Binding-site contacts:
Ligand atom O6 contacts residue SER96 of chain 1.H at 3.6 Å.
Ligand atom C5 contacts residue ASN95 of chain 1.H at 4.4 Å.
Ligand atom C6 contacts residue ASN90 of chain 1.H at 3.3 Å.
Ligand atom C3 contacts residue ASN90 of chain 1.H at 3.7 Å.
Ligand atom O5 contacts residue ASN90 of chain 1.H at 2.4 Å (h-bond).
Ligand atom N2 contacts residue ASN90 of chain 1.H at 3.4 Å (h-bond).
Ligand atom O6 contacts residue ASN90 of chain 1.H at 2.5 Å (h-bond).
Ligand atom C3 contacts residue ASN95 of chain 1.H at 4.3 Å.
Ligand atom C7 contacts residue ASN90 of chain 1.H at 3.8 Å.
Ligand atom C6 contacts residue ASN95 of chain 1.H at 4.3 Å.
Ligand atom O3 contacts residue ASN95 of chain 1.H at 3.3 Å.
Ligand atom O4 contacts residue ASN95 of chain 1.H at 3.1 Å (h-bond).
Ligand atom C5 contacts residue ASN90 of chain 1.H at 3.3 Å.
Ligand atom O7 contacts residue ASN90 of chain 1.H at 3.6 Å.
Ligand atom O3 contacts residue ASN90 of chain 1.H at 4.4 Å.
Ligand atom O6 contacts residue ARG97 of chain 1.H at 4.0 Å.
Ligand atom O7 contacts residue ASN91 of chain 1.H at 3.9 Å.
Ligand atom O6 contacts residue ASN95 of chain 1.H at 3.4 Å (h-bond).
Ligand atom C1 contacts residue ASN90 of chain 1.H at 1.4 Å.
Ligand atom C4 contacts residue ASN95 of chain 1.H at 3.3 Å.
Ligand atom C4 contacts residue ASN90 of chain 1.H at 3.3 Å.
Ligand atom C2 contacts residue ASN90 of chain 1.H at 2.5 Å.

Sequence of chain 1.H:
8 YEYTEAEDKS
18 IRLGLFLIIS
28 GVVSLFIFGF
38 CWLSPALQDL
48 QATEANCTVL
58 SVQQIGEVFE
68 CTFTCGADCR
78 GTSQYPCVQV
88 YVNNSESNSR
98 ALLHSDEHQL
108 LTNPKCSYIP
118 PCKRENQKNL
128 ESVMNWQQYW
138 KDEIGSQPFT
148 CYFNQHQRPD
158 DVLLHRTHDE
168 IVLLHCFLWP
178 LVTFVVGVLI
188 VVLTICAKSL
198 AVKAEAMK

A protein and the small-molecule ligand that binds it are described below.
Small molecule (SMILES): CC(=O)N[C@@H]1[C@@H](O)[C@H](O)[C@@H](CO)O[C@H]1O